Binding-site contacts:
Ligand atom O49 contacts residue LEU28 of chain 1.Z at 3.4 Å (h-bond).
Ligand atom C2 contacts residue TRP32 of chain 1.Z at 3.8 Å (hydrophobic).
Ligand atom O3 contacts residue TYR35 of chain 1.Z at 3.9 Å.
Ligand atom C57 contacts residue TYR35 of chain 1.Z at 3.9 Å (hydrophobic).
Ligand atom C37 contacts residue LEU34 of chain 1.Z at 3.8 Å (hydrophobic).
Ligand atom O3 contacts residue HIS36 of chain 1.Z at 3.2 Å.
Ligand atom C1 contacts residue GLY31 of chain 1.Z at 3.6 Å.
Ligand atom O61 contacts residue TRP98 of chain 1.Q at 2.9 Å (h-bond).
Ligand atom C10 contacts residue TYR35 of chain 1.Z at 3.7 Å (hydrophobic).
Ligand atom C6 contacts residue TRP98 of chain 1.Q at 4.0 Å (hydrophobic).
Ligand atom C34 contacts residue LEU27 of chain 1.Z at 4.0 Å (hydrophobic).
Ligand atom C11 contacts residue TYR35 of chain 1.Z at 4.1 Å (hydrophobic).
Ligand atom C28 contacts residue TRP98 of chain 1.Q at 4.0 Å (hydrophobic).
Ligand atom O49 contacts residue TRP32 of chain 1.Z at 3.9 Å.
Ligand atom C1 contacts residue TRP32 of chain 1.Z at 3.5 Å (hydrophobic).
Ligand atom C4 contacts residue TRP98 of chain 1.Q at 3.9 Å (hydrophobic).
Ligand atom C43 contacts residue PHE459 of chain 1.N at 3.7 Å (hydrophobic).
Ligand atom C57 contacts residue TRP98 of chain 1.Q at 3.7 Å (hydrophobic).
Ligand atom C2 contacts residue GLY31 of chain 1.Z at 4.0 Å.
Ligand atom O6 contacts residue TYR102 of chain 1.Q at 3.8 Å.
Ligand atom O1 contacts residue TYR35 of chain 1.Z at 3.5 Å.
Ligand atom O6 contacts residue TYR35 of chain 1.Z at 3.6 Å (h-bond).
Ligand atom C43 contacts residue LEU35 of chain 1.N at 4.1 Å (hydrophobic).
Ligand atom C34 contacts residue PHE459 of chain 1.N at 3.8 Å (hydrophobic).
Ligand atom C1 contacts residue LEU28 of chain 1.Z at 3.9 Å (hydrophobic).
Ligand atom O16 contacts residue LEU27 of chain 1.Z at 4.1 Å.
Ligand atom C25 contacts residue TRP98 of chain 1.Q at 4.0 Å (hydrophobic).
Ligand atom O61 contacts residue TYR102 of chain 1.Q at 3.5 Å.
Ligand atom O55 contacts residue TRP32 of chain 1.Z at 3.3 Å.
Ligand atom C3 contacts residue TYR35 of chain 1.Z at 3.9 Å (hydrophobic).
Ligand atom O16 contacts residue LEU28 of chain 1.Z at 3.7 Å.
Ligand atom O5 contacts residue TRP98 of chain 1.Q at 3.4 Å (h-bond).
Ligand atom C19 contacts residue LEU27 of chain 1.Z at 3.6 Å (hydrophobic).
Ligand atom C22 contacts residue TRP98 of chain 1.Q at 3.5 Å (hydrophobic).
Ligand atom C25 contacts residue LEU95 of chain 1.Q at 3.4 Å (hydrophobic).
Ligand atom C28 contacts residue LEU27 of chain 1.Z at 3.9 Å (hydrophobic).
Ligand atom C18 contacts residue TRP98 of chain 1.Q at 3.8 Å (hydrophobic).
Ligand atom C4 contacts residue TYR35 of chain 1.Z at 4.1 Å (hydrophobic).
Ligand atom C9 contacts residue TYR35 of chain 1.Z at 3.9 Å (hydrophobic).
Ligand atom C31 contacts residue TRP98 of chain 1.Q at 3.7 Å (hydrophobic).

Sequence of chain 1.Q:
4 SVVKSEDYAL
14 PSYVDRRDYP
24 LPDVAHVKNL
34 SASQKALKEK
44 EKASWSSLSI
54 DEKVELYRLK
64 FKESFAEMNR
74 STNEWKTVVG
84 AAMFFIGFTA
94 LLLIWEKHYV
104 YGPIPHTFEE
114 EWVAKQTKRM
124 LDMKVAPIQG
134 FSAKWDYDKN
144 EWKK

Sequence of chain 1.Z:
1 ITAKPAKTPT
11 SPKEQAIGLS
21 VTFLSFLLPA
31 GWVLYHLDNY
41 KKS

Sequence of chain 1.N:
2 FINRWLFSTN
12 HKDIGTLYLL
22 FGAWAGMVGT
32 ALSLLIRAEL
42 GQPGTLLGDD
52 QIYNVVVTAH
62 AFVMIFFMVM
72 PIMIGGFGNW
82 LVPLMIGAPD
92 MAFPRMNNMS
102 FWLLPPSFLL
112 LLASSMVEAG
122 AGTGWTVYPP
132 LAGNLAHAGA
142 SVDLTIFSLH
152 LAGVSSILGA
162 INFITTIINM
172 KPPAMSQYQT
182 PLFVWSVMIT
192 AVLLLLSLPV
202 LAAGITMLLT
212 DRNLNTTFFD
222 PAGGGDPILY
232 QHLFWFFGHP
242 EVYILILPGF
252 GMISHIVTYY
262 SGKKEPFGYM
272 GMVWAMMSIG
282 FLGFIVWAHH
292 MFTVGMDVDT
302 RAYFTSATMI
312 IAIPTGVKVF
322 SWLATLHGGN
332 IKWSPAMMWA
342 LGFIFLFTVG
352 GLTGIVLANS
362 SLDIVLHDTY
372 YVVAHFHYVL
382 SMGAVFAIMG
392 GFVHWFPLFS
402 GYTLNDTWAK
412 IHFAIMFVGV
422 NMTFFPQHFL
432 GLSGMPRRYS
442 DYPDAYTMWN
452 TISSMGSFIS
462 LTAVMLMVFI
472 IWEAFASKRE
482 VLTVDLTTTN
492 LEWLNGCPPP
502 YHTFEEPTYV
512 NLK

Sequence of chain 1.Y:
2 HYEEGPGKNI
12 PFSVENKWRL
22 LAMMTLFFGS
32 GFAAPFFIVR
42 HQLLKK

The small molecule below binds the protein below.
Small molecule (SMILES): CCCCCCCCCCO[C@@H]1O[C@H](CO)[C@@H](O[C@H]2O[C@H](CO)[C@@H](O)[C@H](O)[C@H]2O)[C@H](O)[C@H]1O